A protein and the small-molecule ligand that binds it are described below.
Small molecule (SMILES): CC(=O)N[C@H]1[C@H](O[C@H]2[C@H](O)[C@@H](NC(C)=O)CO[C@@H]2CO)O[C@H](CO)[C@@H](O)[C@@H]1O

Binding-site contacts:
Ligand atom C2 contacts residue ASN801 of chain 1.B at 2.5 Å.
Ligand atom O6 contacts residue SER803 of chain 1.B at 3.9 Å.
Ligand atom O5 contacts residue ASN801 of chain 1.B at 2.3 Å (h-bond).
Ligand atom N2 contacts residue ASN801 of chain 1.B at 3.0 Å (h-bond).
Ligand atom C7 contacts residue ASN801 of chain 1.B at 3.6 Å.
Ligand atom C4 contacts residue ASN801 of chain 1.B at 4.2 Å.
Ligand atom C5 contacts residue GLN804 of chain 1.B at 4.4 Å.
Ligand atom C8 contacts residue GLN804 of chain 1.B at 4.3 Å.
Ligand atom C5 contacts residue SER803 of chain 1.B at 3.4 Å.
Ligand atom C3 contacts residue ASN801 of chain 1.B at 3.8 Å.
Ligand atom O5 contacts residue SER803 of chain 1.B at 3.3 Å (h-bond).
Ligand atom C1 contacts residue ASN801 of chain 1.B at 1.4 Å.
Ligand atom O6 contacts residue GLN804 of chain 1.B at 3.7 Å.
Ligand atom C6 contacts residue SER803 of chain 1.B at 3.6 Å.
Ligand atom C6 contacts residue GLN804 of chain 1.B at 3.6 Å.
Ligand atom O6 contacts residue ASN801 of chain 1.B at 4.4 Å.
Ligand atom O7 contacts residue ASN801 of chain 1.B at 3.9 Å.
Ligand atom C5 contacts residue ASN801 of chain 1.B at 3.6 Å.
Ligand atom C1 contacts residue SER803 of chain 1.B at 3.8 Å.

Sequence of chain 1.B:
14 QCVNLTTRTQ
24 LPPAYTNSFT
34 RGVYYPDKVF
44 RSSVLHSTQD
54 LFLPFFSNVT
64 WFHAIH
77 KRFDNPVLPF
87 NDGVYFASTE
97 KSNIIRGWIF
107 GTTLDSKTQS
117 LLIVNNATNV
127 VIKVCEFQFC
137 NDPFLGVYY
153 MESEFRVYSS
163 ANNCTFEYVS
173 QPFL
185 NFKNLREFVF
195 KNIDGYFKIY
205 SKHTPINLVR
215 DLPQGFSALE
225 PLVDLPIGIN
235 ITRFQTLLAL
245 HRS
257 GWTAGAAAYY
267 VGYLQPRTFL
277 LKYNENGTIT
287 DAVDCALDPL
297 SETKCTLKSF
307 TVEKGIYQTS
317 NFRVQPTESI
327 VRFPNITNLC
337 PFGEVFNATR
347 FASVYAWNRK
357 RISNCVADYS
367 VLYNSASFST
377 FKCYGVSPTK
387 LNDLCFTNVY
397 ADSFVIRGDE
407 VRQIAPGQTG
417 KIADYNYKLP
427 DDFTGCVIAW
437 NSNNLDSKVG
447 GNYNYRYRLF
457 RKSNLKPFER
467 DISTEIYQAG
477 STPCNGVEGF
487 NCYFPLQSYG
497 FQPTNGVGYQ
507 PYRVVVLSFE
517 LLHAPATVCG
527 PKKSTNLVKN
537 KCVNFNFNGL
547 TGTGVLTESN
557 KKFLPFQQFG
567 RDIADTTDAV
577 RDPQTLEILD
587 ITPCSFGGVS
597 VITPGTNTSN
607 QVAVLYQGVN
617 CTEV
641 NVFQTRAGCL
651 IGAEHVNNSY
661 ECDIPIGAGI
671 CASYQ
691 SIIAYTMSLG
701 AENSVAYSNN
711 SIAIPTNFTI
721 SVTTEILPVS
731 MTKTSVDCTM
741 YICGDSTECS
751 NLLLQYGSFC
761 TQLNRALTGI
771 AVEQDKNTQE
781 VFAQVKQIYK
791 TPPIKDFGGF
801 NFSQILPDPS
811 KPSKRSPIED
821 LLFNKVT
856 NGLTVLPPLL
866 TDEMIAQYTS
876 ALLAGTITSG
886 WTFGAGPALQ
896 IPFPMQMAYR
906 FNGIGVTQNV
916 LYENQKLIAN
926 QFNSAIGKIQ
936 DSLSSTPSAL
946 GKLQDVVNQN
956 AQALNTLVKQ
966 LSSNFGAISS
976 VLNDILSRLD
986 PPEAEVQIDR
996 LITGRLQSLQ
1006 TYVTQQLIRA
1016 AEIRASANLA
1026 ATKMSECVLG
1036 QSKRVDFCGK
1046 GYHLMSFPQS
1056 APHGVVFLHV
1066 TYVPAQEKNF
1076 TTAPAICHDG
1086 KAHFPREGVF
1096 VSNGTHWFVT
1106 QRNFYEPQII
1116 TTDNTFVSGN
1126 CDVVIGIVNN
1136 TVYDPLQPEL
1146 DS